Sequence of chain 1.B:
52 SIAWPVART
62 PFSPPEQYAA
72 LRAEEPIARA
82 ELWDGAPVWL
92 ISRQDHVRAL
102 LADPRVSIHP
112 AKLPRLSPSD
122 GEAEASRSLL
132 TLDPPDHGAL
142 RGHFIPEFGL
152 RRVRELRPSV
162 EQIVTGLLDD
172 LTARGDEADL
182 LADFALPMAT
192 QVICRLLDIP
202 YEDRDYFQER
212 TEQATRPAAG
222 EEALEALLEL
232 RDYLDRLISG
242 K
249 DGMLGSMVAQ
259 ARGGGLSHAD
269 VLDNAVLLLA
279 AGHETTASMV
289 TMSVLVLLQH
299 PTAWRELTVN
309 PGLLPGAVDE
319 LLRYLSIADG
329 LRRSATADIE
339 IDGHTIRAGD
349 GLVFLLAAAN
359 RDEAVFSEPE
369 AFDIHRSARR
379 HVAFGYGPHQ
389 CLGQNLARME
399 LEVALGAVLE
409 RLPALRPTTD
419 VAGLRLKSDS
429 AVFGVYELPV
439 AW

The small molecule below binds the protein below.
Small molecule (SMILES): CC[C@H]1OC(=O)C[C@@H](O)[C@H](C)[C@@H](O[C@@H]2O[C@H](C)[C@@H](O)[C@H](N(C)C)[C@H]2O)[C@@H](CC=O)C[C@@H](C)C(=O)/C=C/C(C)=C/[C@@H]1C

Binding-site contacts:
Ligand atom O4 contacts residue ARG217 of chain 1.B at 3.7 Å.
Ligand atom C9 contacts residue PRO218 of chain 1.B at 3.8 Å (hydrophobic).
Ligand atom O1 contacts residue LEU131 of chain 1.B at 3.3 Å.
Ligand atom O5 contacts residue ASP121 of chain 1.B at 3.8 Å.
Ligand atom O4 contacts residue ALA215 of chain 1.B at 2.6 Å (h-bond).
Ligand atom O6 contacts residue LEU228 of chain 1.B at 3.8 Å.
Ligand atom C26 contacts residue ALA278 of chain 1.B at 3.9 Å (hydrophobic).
Ligand atom O1 contacts residue EDO1 of chain 1.V at 3.5 Å (h-bond).
Ligand atom C4 contacts residue ALA326 of chain 1.B at 3.6 Å (hydrophobic).
Ligand atom O5 contacts residue SER120 of chain 1.B at 3.7 Å.
Ligand atom C15 contacts residue ARG217 of chain 1.B at 3.6 Å.
Ligand atom C17 contacts residue GLU123 of chain 1.B at 3.8 Å.
Ligand atom C1 contacts residue HEM1 of chain 1.S at 3.6 Å.
Ligand atom C23 contacts residue VAL274 of chain 1.B at 3.9 Å (hydrophobic).
Ligand atom C15 contacts residue ALA220 of chain 1.B at 3.8 Å (hydrophobic).
Ligand atom O7 contacts residue ALA126 of chain 1.B at 3.9 Å.
Ligand atom O3 contacts residue ALA215 of chain 1.B at 3.4 Å (h-bond).
Ligand atom C16 contacts residue LEU228 of chain 1.B at 3.8 Å (hydrophobic).
Ligand atom O5 contacts residue GLU123 of chain 1.B at 2.5 Å (salt-bridge).
Ligand atom C18 contacts residue GLU125 of chain 1.B at 3.3 Å.
Ligand atom O2 contacts residue EDO1 of chain 1.V at 3.0 Å (h-bond).
Ligand atom O5 contacts residue GLY122 of chain 1.B at 2.9 Å (h-bond).
Ligand atom O4 contacts residue PRO218 of chain 1.B at 3.3 Å.
Ligand atom C21 contacts residue GLU125 of chain 1.B at 3.5 Å.
Ligand atom O8 contacts residue LEU275 of chain 1.B at 3.4 Å.
Ligand atom C29 contacts residue THR216 of chain 1.B at 3.9 Å.
Ligand atom C27 contacts residue LEU275 of chain 1.B at 3.4 Å (hydrophobic).
Ligand atom C1 contacts residue ALA279 of chain 1.B at 3.8 Å (hydrophobic).
Ligand atom C15 contacts residue PRO218 of chain 1.B at 3.5 Å (hydrophobic).
Ligand atom C14 contacts residue ALA224 of chain 1.B at 3.5 Å (hydrophobic).
Ligand atom C14 contacts residue LEU225 of chain 1.B at 3.7 Å (hydrophobic).
Ligand atom C24 contacts residue ALA278 of chain 1.B at 3.7 Å (hydrophobic).
Ligand atom C18 contacts residue GLU123 of chain 1.B at 3.4 Å.
Ligand atom O7 contacts residue GLU125 of chain 1.B at 2.6 Å (salt-bridge).
Ligand atom C16 contacts residue GLU123 of chain 1.B at 3.1 Å.
Ligand atom C6 contacts residue ALA429 of chain 1.B at 3.4 Å (hydrophobic).
Ligand atom C12 contacts residue ALA215 of chain 1.B at 3.3 Å (hydrophobic).
Ligand atom C4 contacts residue VAL430 of chain 1.B at 3.9 Å (hydrophobic).
Ligand atom C24 contacts residue VAL274 of chain 1.B at 3.7 Å (hydrophobic).
Ligand atom C4 contacts residue ALA429 of chain 1.B at 3.4 Å (hydrophobic).